Sequence of chain 1.B:
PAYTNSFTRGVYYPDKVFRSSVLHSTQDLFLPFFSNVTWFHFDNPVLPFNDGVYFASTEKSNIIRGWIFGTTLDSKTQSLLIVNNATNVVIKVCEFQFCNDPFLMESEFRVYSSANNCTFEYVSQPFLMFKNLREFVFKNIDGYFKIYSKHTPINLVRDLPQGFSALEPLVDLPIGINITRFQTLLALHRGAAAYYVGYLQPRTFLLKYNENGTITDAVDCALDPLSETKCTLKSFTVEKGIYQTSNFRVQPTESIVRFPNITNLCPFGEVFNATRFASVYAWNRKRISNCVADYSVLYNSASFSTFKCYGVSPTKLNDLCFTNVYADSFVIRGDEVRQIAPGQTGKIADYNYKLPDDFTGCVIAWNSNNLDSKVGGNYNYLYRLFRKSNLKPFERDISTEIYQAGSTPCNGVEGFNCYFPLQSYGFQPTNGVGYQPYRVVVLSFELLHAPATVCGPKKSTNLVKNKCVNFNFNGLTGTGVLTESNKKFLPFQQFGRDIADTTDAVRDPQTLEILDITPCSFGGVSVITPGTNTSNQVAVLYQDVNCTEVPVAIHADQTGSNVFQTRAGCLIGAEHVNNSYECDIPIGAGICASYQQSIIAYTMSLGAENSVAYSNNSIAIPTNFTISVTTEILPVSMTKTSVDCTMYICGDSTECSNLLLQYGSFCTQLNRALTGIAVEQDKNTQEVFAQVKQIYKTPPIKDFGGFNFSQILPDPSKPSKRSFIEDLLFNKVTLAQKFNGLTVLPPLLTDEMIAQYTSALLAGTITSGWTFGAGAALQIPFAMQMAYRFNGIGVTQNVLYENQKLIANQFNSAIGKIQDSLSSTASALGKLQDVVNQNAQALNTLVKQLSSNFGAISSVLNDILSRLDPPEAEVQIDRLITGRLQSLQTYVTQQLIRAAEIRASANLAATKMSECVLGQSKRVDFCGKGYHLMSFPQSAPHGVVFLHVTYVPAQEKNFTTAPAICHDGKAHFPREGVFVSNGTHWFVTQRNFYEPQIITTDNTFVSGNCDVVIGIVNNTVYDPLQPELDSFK

A protein and the small-molecule ligand that binds it are described below.
Small molecule (SMILES): CC(=O)N[C@@H]1[C@@H](O)[C@H](O)[C@@H](CO)O[C@H]1O

Binding-site contacts:
Ligand atom O5 contacts residue ASN1098 of chain 1.B at 2.3 Å (h-bond).
Ligand atom C4 contacts residue ASN1098 of chain 1.B at 4.3 Å.
Ligand atom C5 contacts residue THR1100 of chain 1.B at 4.3 Å.
Ligand atom C7 contacts residue ASN1098 of chain 1.B at 3.6 Å.
Ligand atom C5 contacts residue HIS1101 of chain 1.B at 4.0 Å.
Ligand atom O5 contacts residue THR1100 of chain 1.B at 3.2 Å (h-bond).
Ligand atom O7 contacts residue ASN1098 of chain 1.B at 3.7 Å.
Ligand atom N2 contacts residue ASN1098 of chain 1.B at 2.9 Å.
Ligand atom C1 contacts residue ASN1098 of chain 1.B at 1.5 Å.
Ligand atom C1 contacts residue HIS1101 of chain 1.B at 4.0 Å.
Ligand atom C2 contacts residue ASN1098 of chain 1.B at 2.6 Å.
Ligand atom C6 contacts residue HIS1101 of chain 1.B at 3.8 Å.
Ligand atom C8 contacts residue ASN1098 of chain 1.B at 3.3 Å.
Ligand atom C3 contacts residue ASN1098 of chain 1.B at 3.9 Å.
Ligand atom O5 contacts residue PHE1103 of chain 1.B at 4.1 Å.
Ligand atom C5 contacts residue ASN1098 of chain 1.B at 3.6 Å.
Ligand atom C2 contacts residue PHE1103 of chain 1.B at 4.5 Å (hydrophobic).
Ligand atom O7 contacts residue THR1100 of chain 1.B at 4.3 Å.
Ligand atom C1 contacts residue THR1100 of chain 1.B at 3.1 Å.
Ligand atom O5 contacts residue HIS1101 of chain 1.B at 3.2 Å (h-bond).
Ligand atom C1 contacts residue PHE1103 of chain 1.B at 4.5 Å (hydrophobic).